Sequence of chain 1.A:
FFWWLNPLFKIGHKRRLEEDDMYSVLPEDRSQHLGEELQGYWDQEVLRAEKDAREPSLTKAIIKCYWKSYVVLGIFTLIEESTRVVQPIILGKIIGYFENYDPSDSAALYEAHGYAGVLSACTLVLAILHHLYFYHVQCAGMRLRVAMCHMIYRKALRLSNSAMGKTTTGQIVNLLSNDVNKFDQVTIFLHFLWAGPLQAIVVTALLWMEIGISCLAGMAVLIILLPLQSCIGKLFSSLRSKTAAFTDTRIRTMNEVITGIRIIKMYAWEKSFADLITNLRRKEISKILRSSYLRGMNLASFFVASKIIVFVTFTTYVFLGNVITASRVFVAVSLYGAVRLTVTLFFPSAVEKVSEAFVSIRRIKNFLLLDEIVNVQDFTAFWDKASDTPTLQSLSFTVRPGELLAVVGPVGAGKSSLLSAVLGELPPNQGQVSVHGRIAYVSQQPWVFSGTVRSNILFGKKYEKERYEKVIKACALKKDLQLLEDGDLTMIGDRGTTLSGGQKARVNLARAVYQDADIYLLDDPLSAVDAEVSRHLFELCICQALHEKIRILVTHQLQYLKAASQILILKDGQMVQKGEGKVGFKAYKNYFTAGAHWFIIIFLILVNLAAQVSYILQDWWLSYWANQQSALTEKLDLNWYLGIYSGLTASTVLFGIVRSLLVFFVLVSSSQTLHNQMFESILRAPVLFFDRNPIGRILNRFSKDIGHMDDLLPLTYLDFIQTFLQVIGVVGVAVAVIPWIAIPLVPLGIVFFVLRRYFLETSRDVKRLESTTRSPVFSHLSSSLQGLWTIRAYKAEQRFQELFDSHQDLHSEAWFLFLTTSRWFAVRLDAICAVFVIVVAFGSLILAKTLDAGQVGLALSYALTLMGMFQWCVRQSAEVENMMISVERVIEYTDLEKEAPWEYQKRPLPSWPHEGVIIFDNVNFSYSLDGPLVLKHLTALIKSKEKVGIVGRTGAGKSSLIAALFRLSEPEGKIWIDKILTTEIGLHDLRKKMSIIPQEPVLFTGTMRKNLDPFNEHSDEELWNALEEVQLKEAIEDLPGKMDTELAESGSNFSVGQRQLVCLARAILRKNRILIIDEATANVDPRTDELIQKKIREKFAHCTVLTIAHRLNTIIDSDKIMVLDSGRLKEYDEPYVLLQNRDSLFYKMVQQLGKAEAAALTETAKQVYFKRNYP

The protein below binds the small molecule below.
Small molecule (SMILES): CCCCC[C@H](O)/C=C/[C@H]1[C@H](O)CC(=O)[C@@H]1CCCCCCC(=O)O

Binding-site contacts:
Ligand atom C3 contacts residue TRP995 of chain 1.A at 4.2 Å (hydrophobic).
Ligand atom O9 contacts residue GLY991 of chain 1.A at 4.0 Å.
Ligand atom C15 contacts residue PHE324 of chain 1.A at 3.9 Å (hydrophobic).
Ligand atom C2 contacts residue PHE156 of chain 1.A at 4.0 Å (hydrophobic).
Ligand atom C4 contacts residue PHE368 of chain 1.A at 3.9 Å (hydrophobic).
Ligand atom C1 contacts residue ARG946 of chain 1.A at 3.4 Å.
Ligand atom O15 contacts residue PHE324 of chain 1.A at 4.0 Å.
Ligand atom C1 contacts residue GLN994 of chain 1.A at 3.4 Å.
Ligand atom C11 contacts residue PHE324 of chain 1.A at 3.9 Å (hydrophobic).
Ligand atom C14 contacts residue LEU367 of chain 1.A at 3.7 Å (hydrophobic).
Ligand atom C16 contacts residue ASP842 of chain 1.A at 3.5 Å.
Ligand atom C2 contacts residue GLN994 of chain 1.A at 4.1 Å.
Ligand atom C14 contacts residue PHE324 of chain 1.A at 3.6 Å (hydrophobic).
Ligand atom C15 contacts residue LEU367 of chain 1.A at 4.2 Å (hydrophobic).
Ligand atom C17 contacts residue ASP842 of chain 1.A at 4.1 Å.
Ligand atom O1A contacts residue ARG998 of chain 1.A at 3.0 Å (salt-bridge).
Ligand atom C17 contacts residue LEU367 of chain 1.A at 4.0 Å (hydrophobic).
Ligand atom C18 contacts residue ASP842 of chain 1.A at 3.4 Å.
Ligand atom C2 contacts residue HIS152 of chain 1.A at 3.7 Å.
Ligand atom C1 contacts residue HIS152 of chain 1.A at 3.8 Å.
Ligand atom O9 contacts residue LEU363 of chain 1.A at 3.8 Å.
Ligand atom O1B contacts residue TRP995 of chain 1.A at 4.0 Å.
Ligand atom O15 contacts residue ASP842 of chain 1.A at 4.0 Å.
Ligand atom C16 contacts residue TRP995 of chain 1.A at 4.2 Å (hydrophobic).
Ligand atom O1A contacts residue ARG946 of chain 1.A at 3.1 Å (salt-bridge).
Ligand atom C1 contacts residue ARG998 of chain 1.A at 3.1 Å.
Ligand atom O15 contacts residue THR846 of chain 1.A at 3.9 Å.
Ligand atom O1B contacts residue GLN994 of chain 1.A at 4.2 Å.
Ligand atom O11 contacts residue PHE324 of chain 1.A at 3.9 Å.
Ligand atom C9 contacts residue LEU363 of chain 1.A at 4.0 Å (hydrophobic).
Ligand atom C7 contacts residue GLY991 of chain 1.A at 4.0 Å.
Ligand atom C7 contacts residue TRP995 of chain 1.A at 3.8 Å (hydrophobic).
Ligand atom O1A contacts residue GLN994 of chain 1.A at 2.6 Å (h-bond).
Ligand atom C13 contacts residue TRP995 of chain 1.A at 4.0 Å (hydrophobic).
Ligand atom O11 contacts residue GLN849 of chain 1.A at 4.2 Å.
Ligand atom O11 contacts residue MET992 of chain 1.A at 3.9 Å.
Ligand atom O15 contacts residue GLN845 of chain 1.A at 4.0 Å.
Ligand atom O1B contacts residue ARG998 of chain 1.A at 2.6 Å (salt-bridge).
Ligand atom O1B contacts residue ARG946 of chain 1.A at 2.9 Å (salt-bridge).
Ligand atom O1A contacts residue HIS152 of chain 1.A at 3.1 Å (h-bond).